Sequence of chain 1.A:
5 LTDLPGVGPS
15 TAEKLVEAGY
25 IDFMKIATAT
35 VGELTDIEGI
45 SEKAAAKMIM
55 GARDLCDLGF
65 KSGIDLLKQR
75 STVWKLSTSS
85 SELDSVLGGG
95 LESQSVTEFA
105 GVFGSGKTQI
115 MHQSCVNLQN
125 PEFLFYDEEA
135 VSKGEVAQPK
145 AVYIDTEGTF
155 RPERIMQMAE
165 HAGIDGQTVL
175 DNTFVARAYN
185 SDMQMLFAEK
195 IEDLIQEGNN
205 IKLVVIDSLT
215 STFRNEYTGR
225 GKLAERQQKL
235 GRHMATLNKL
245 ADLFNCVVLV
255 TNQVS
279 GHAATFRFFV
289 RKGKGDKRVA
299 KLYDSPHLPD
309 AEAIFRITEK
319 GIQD

A protein and the small-molecule ligand that binds it are described below.
Small molecule (SMILES): Nc1ncnc2c1ncn2[C@@H]1O[C@H](CO[P](=O)(O)O[P](=O)(O)NP(=O)(O)O)[C@@H](O)[C@H]1O

Binding-site contacts:
Ligand atom C2 contacts residue GLU317 of chain 1.A at 3.6 Å.
Ligand atom O1B contacts residue LYS111 of chain 1.A at 3.7 Å.
Ligand atom C2' contacts residue K1 of chain 1.E at 3.7 Å.
Ligand atom O1B contacts residue MG1 of chain 1.B at 2.0 Å.
Ligand atom O2B contacts residue LYS111 of chain 1.A at 2.9 Å (salt-bridge).
Ligand atom C6 contacts residue ARG158 of chain 1.A at 3.5 Å.
Ligand atom O4' contacts residue GLN113 of chain 1.A at 3.6 Å.
Ligand atom C3' contacts residue K1 of chain 1.E at 3.4 Å.
Ligand atom O2G contacts residue MG1 of chain 1.B at 1.9 Å.
Ligand atom O2B contacts residue SER109 of chain 1.A at 3.2 Å (h-bond).
Ligand atom PB contacts residue MG1 of chain 1.B at 3.2 Å.
Ligand atom O1G contacts residue PHE107 of chain 1.A at 3.5 Å.
Ligand atom PG contacts residue GLY108 of chain 1.A at 3.7 Å.
Ligand atom O1A contacts residue THR112 of chain 1.A at 3.1 Å (h-bond).
Ligand atom PB contacts residue GLY108 of chain 1.A at 3.6 Å.
Ligand atom O3' contacts residue K1 of chain 1.E at 2.7 Å.
Ligand atom O1G contacts residue LYS111 of chain 1.A at 2.9 Å (salt-bridge).
Ligand atom O2B contacts residue GLY108 of chain 1.A at 3.5 Å (h-bond).
Ligand atom O1G contacts residue GLN257 of chain 1.A at 3.3 Å (h-bond).
Ligand atom O2' contacts residue K1 of chain 1.E at 2.8 Å.
Ligand atom N3B contacts residue GLY108 of chain 1.A at 3.0 Å (h-bond).
Ligand atom O1A contacts residue GLY110 of chain 1.A at 3.3 Å.
Ligand atom O1G contacts residue GLY108 of chain 1.A at 3.4 Å (h-bond).
Ligand atom N1 contacts residue GLU317 of chain 1.A at 3.4 Å.
Ligand atom N7 contacts residue ARG158 of chain 1.A at 3.3 Å (salt-bridge).
Ligand atom O3A contacts residue GLY110 of chain 1.A at 3.0 Å (h-bond).
Ligand atom O2B contacts residue GLY110 of chain 1.A at 3.1 Å (h-bond).
Ligand atom C2 contacts residue THR316 of chain 1.A at 3.5 Å.
Ligand atom N3B contacts residue MG1 of chain 1.B at 3.4 Å.
Ligand atom O5' contacts residue GLN113 of chain 1.A at 3.4 Å.
Ligand atom C5 contacts residue ARG158 of chain 1.A at 3.5 Å.
Ligand atom N6 contacts residue ARG158 of chain 1.A at 3.2 Å (salt-bridge).
Ligand atom PB contacts residue GLY110 of chain 1.A at 3.7 Å.
Ligand atom O3A contacts residue GLY108 of chain 1.A at 3.3 Å.
Ligand atom PG contacts residue MG1 of chain 1.B at 3.1 Å.
Ligand atom O1A contacts residue GLN113 of chain 1.A at 2.9 Å (h-bond).
Ligand atom C8 contacts residue GLN113 of chain 1.A at 3.6 Å.
Ligand atom N6 contacts residue GLN161 of chain 1.A at 3.0 Å (h-bond).
Ligand atom O1A contacts residue LYS111 of chain 1.A at 3.8 Å.
Ligand atom O1B contacts residue THR112 of chain 1.A at 3.0 Å (h-bond).